Binding-site contacts:
Ligand atom CAI contacts residue GLY34 of chain 5.A at 3.7 Å.
Ligand atom O contacts residue GLY58 of chain 5.B at 3.5 Å.
Ligand atom CAY contacts residue ARG10 of chain 5.A at 3.7 Å.
Ligand atom OA1 contacts residue VAL56 of chain 5.B at 3.5 Å.
Ligand atom CAR contacts residue ALA59 of chain 5.B at 3.2 Å (hydrophobic).
Ligand atom CG1 contacts residue VAL56 of chain 5.B at 3.4 Å (hydrophobic).
Ligand atom CBF contacts residue LEU57 of chain 5.B at 3.6 Å (hydrophobic).
Ligand atom NAJ contacts residue ASP36 of chain 5.B at 3.5 Å (salt-bridge).
Ligand atom CAA contacts residue VAL56 of chain 5.A at 3.5 Å (hydrophobic).
Ligand atom CBI contacts residue ASP32 of chain 5.A at 3.6 Å.
Ligand atom OAO contacts residue GLY34 of chain 5.B at 3.2 Å.
Ligand atom CAI contacts residue LEU30 of chain 5.B at 3.6 Å (hydrophobic).
Ligand atom CG1 contacts residue LEU57 of chain 5.B at 3.5 Å (hydrophobic).
Ligand atom OA4 contacts residue LEU57 of chain 5.B at 3.7 Å.
Ligand atom CBA contacts residue ASP32 of chain 5.A at 3.4 Å.
Ligand atom CAV contacts residue ALA59 of chain 5.B at 3.7 Å (hydrophobic).
Ligand atom OAN contacts residue ASP32 of chain 5.A at 2.9 Å (salt-bridge).
Ligand atom CAX contacts residue ASP36 of chain 5.B at 3.7 Å.
Ligand atom OAN contacts residue GLY34 of chain 5.A at 3.4 Å.
Ligand atom CBM contacts residue LEU57 of chain 5.B at 3.2 Å (hydrophobic).
Ligand atom OAO contacts residue ASP32 of chain 5.B at 2.8 Å (salt-bridge).
Ligand atom CAU contacts residue ARG10 of chain 5.A at 3.7 Å.
Ligand atom NBC contacts residue GLY34 of chain 5.B at 3.0 Å (h-bond).
Ligand atom CAT contacts residue ARG10 of chain 5.A at 3.4 Å.
Ligand atom CAX contacts residue ARG10 of chain 5.A at 3.6 Å.
Ligand atom OAO contacts residue ASP32 of chain 5.A at 2.7 Å (salt-bridge).
Ligand atom CBN contacts residue ASP32 of chain 5.B at 3.0 Å.
Ligand atom CAQ contacts residue ARG10 of chain 5.A at 3.5 Å.
Ligand atom CAQ contacts residue TRP98 of chain 5.A at 3.4 Å (hydrophobic).
Ligand atom CBQ contacts residue GLY34 of chain 5.A at 3.5 Å.
Ligand atom CAH contacts residue LEU57 of chain 5.A at 3.3 Å (hydrophobic).
Ligand atom CBI contacts residue ASP32 of chain 5.B at 3.4 Å.
Ligand atom N contacts residue LEU57 of chain 5.B at 2.9 Å (h-bond).
Ligand atom OA1 contacts residue LEU57 of chain 5.B at 2.6 Å (h-bond).
Ligand atom CAR contacts residue GLY58 of chain 5.B at 3.4 Å.
Ligand atom OAN contacts residue ALA35 of chain 5.A at 3.5 Å (h-bond).
Ligand atom CBK contacts residue ARG10 of chain 5.A at 3.7 Å.
Ligand atom CBN contacts residue ASP32 of chain 5.A at 3.6 Å.
Ligand atom CAC contacts residue MET37 of chain 5.A at 3.5 Å (hydrophobic).
Ligand atom OAK contacts residue ASP36 of chain 5.B at 3.1 Å (salt-bridge).

A small-molecule ligand and the protein it binds are described below.
Small molecule (SMILES): C[C@@H](NC(=O)[C@H]1N(C(=O)[C@@H](O)[C@H](Cc2ccccc2)NC(=O)[C@@H](NC(=O)[C@@H](NC(=O)CN2CCOCC2)c2ccccc2)C(C)(C)C)CSC1(C)C)C(C)(C)C

Sequence of chain 5.A:
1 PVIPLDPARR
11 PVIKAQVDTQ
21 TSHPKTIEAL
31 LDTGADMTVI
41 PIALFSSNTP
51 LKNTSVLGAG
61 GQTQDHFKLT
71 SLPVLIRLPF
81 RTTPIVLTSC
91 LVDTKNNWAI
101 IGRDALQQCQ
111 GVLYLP

Sequence of chain 5.B:
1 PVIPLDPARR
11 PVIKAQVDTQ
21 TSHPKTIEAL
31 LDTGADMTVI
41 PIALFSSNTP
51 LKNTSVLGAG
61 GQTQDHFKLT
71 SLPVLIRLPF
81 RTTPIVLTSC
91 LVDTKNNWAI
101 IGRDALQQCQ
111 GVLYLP